This protein binds this small molecule.
Small molecule (SMILES): Nc1ncnc2c1ncn2[C@@H]1O[C@H](COP(=O)(O)OP(=O)(O)OP(O)(O)=S)[C@@H](O)[C@H]1O

Sequence of chain 5.A:
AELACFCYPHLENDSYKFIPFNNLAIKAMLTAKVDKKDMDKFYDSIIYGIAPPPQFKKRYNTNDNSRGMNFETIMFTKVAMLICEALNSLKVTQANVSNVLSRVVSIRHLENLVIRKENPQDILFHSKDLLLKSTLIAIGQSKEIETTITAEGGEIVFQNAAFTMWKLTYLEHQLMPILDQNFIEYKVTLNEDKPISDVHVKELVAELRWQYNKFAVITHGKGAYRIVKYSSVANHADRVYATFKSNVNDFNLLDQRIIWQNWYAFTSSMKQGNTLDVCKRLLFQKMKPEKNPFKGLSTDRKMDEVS

Binding-site contacts:
Ligand atom O2G contacts residue HIS221 of chain 5.A at 4.3 Å.
Ligand atom PB contacts residue LYS223 of chain 5.A at 4.1 Å.
Ligand atom O3G contacts residue ARG227 of chain 5.A at 2.9 Å (salt-bridge).
Ligand atom N9 contacts residue ARG240 of chain 5.A at 3.9 Å.
Ligand atom O5' contacts residue ARG240 of chain 5.A at 3.7 Å.
Ligand atom O2A contacts residue SER107 of chain 5.A at 3.9 Å.
Ligand atom PA contacts residue HIS221 of chain 5.A at 4.2 Å.
Ligand atom C4 contacts residue ARG240 of chain 5.A at 4.1 Å.
Ligand atom C5' contacts residue HIS221 of chain 5.A at 3.9 Å.
Ligand atom N3 contacts residue ARG240 of chain 5.A at 3.8 Å.
Ligand atom O4' contacts residue ARG240 of chain 5.A at 4.1 Å.
Ligand atom O3B contacts residue ARG227 of chain 5.A at 3.9 Å.
Ligand atom C4' contacts residue ARG240 of chain 5.A at 4.1 Å.
Ligand atom C3' contacts residue THR244 of chain 5.A at 3.7 Å.
Ligand atom S1G contacts residue HIS221 of chain 5.A at 4.0 Å.
Ligand atom O2B contacts residue LYS223 of chain 5.A at 2.7 Å (salt-bridge).
Ligand atom N6 contacts residue ARG109 of chain 5.A at 4.3 Å.
Ligand atom O3' contacts residue ARG240 of chain 5.A at 3.9 Å.
Ligand atom C6 contacts residue ARG109 of chain 5.A at 4.2 Å.
Ligand atom C5' contacts residue ARG240 of chain 5.A at 3.4 Å.
Ligand atom O3G contacts residue LYS188 of chain 5.A at 3.2 Å (salt-bridge).
Ligand atom PG contacts residue HIS221 of chain 5.A at 4.0 Å.
Ligand atom C2 contacts residue ARG109 of chain 5.A at 3.6 Å.
Ligand atom PG contacts residue ARG227 of chain 5.A at 3.4 Å.
Ligand atom S1G contacts residue ARG227 of chain 5.A at 3.2 Å (salt-bridge).
Ligand atom N1 contacts residue ARG109 of chain 5.A at 3.3 Å (salt-bridge).
Ligand atom O3' contacts residue THR244 of chain 5.A at 2.7 Å (h-bond).
Ligand atom O1A contacts residue ARG227 of chain 5.A at 3.1 Å (salt-bridge).
Ligand atom N6 contacts residue MET177 of chain 5.A at 4.3 Å.
Ligand atom PB contacts residue HIS221 of chain 5.A at 3.9 Å.
Ligand atom O1A contacts residue HIS221 of chain 5.A at 4.0 Å.
Ligand atom C1' contacts residue ARG240 of chain 5.A at 3.5 Å.
Ligand atom C2' contacts residue ARG240 of chain 5.A at 4.0 Å.
Ligand atom O2' contacts residue ARG240 of chain 5.A at 3.5 Å.
Ligand atom O3A contacts residue HIS221 of chain 5.A at 3.5 Å (h-bond).
Ligand atom C3' contacts residue ARG240 of chain 5.A at 3.8 Å.
Ligand atom O2G contacts residue LYS223 of chain 5.A at 3.6 Å.
Ligand atom O3B contacts residue HIS221 of chain 5.A at 3.0 Å (h-bond).
Ligand atom O5' contacts residue HIS221 of chain 5.A at 3.9 Å.
Ligand atom O3G contacts residue GLU153 of chain 5.A at 4.2 Å.